This small molecule binds to this protein.
Small molecule (SMILES): CC(C)CCC[C@@H](C)[C@H]1CC[C@H]2[C@@H]3CC=C4C[C@@H](O)CC[C@]4(C)[C@H]3CC[C@]12C

Sequence of chain 1.C:
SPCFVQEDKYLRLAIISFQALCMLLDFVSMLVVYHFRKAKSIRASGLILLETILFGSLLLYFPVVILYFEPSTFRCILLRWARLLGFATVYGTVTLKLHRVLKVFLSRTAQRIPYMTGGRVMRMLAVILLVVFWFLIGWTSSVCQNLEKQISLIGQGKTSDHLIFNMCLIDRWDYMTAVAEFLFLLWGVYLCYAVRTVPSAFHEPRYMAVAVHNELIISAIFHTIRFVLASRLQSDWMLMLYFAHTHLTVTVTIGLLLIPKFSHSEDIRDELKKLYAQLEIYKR

Binding-site contacts:
Ligand atom C25 contacts residue ASN619 of chain 1.C at 3.5 Å.
Ligand atom C25 contacts residue ILE623 of chain 1.C at 4.5 Å (hydrophobic).
Ligand atom C26 contacts residue ILE622 of chain 1.C at 4.0 Å (hydrophobic).
Ligand atom C14 contacts residue HIS618 of chain 1.C at 4.4 Å.
Ligand atom C18 contacts residue VAL615 of chain 1.C at 3.7 Å (hydrophobic).
Ligand atom C12 contacts residue CLR1 of chain 1.M at 4.3 Å.
Ligand atom C24 contacts residue ASN619 of chain 1.C at 3.6 Å.
Ligand atom C2 contacts residue ARG611 of chain 1.C at 3.9 Å.
Ligand atom C11 contacts residue VAL615 of chain 1.C at 3.7 Å (hydrophobic).
Ligand atom C18 contacts residue HIS618 of chain 1.C at 3.9 Å.
Ligand atom C19 contacts residue VAL615 of chain 1.C at 3.7 Å (hydrophobic).
Ligand atom C21 contacts residue CLR1 of chain 1.M at 3.9 Å.
Ligand atom C25 contacts residue ILE622 of chain 1.C at 4.4 Å (hydrophobic).
Ligand atom C27 contacts residue ILE622 of chain 1.C at 4.3 Å (hydrophobic).
Ligand atom C7 contacts residue HIS618 of chain 1.C at 3.9 Å.
Ligand atom C23 contacts residue ASN619 of chain 1.C at 3.6 Å.
Ligand atom C25 contacts residue CLR1 of chain 1.M at 4.1 Å.
Ligand atom C13 contacts residue VAL615 of chain 1.C at 4.4 Å (hydrophobic).
Ligand atom C19 contacts residue ARG611 of chain 1.C at 4.3 Å.
Ligand atom C26 contacts residue CLR1 of chain 1.M at 4.2 Å.
Ligand atom C26 contacts residue ASN619 of chain 1.C at 3.6 Å.
Ligand atom C15 contacts residue HIS618 of chain 1.C at 3.5 Å.
Ligand atom C27 contacts residue CLR1 of chain 1.M at 4.2 Å.
Ligand atom C24 contacts residue ILE622 of chain 1.C at 3.9 Å (hydrophobic).
Ligand atom O1 contacts residue ARG601 of chain 1.C at 3.6 Å.
Ligand atom C12 contacts residue VAL615 of chain 1.C at 3.9 Å (hydrophobic).
Ligand atom C18 contacts residue ASN619 of chain 1.C at 4.3 Å.
Ligand atom C8 contacts residue HIS618 of chain 1.C at 4.1 Å.
Ligand atom C6 contacts residue HIS618 of chain 1.C at 4.3 Å.
Ligand atom C23 contacts residue CLR1 of chain 1.M at 4.3 Å.
Ligand atom C16 contacts residue HIS618 of chain 1.C at 4.0 Å.
Ligand atom C20 contacts residue CLR1 of chain 1.M at 4.0 Å.
Ligand atom C26 contacts residue ILE623 of chain 1.C at 3.0 Å (hydrophobic).
Ligand atom C19 contacts residue ALA614 of chain 1.C at 3.6 Å (hydrophobic).